Sequence of chain 39.I:
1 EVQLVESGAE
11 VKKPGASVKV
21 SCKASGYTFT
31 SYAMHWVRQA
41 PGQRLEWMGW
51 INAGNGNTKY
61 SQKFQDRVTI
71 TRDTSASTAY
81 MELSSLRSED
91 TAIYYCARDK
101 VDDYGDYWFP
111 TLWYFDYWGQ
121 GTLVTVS

Binding-site contacts:
Ligand atom C7 contacts residue ASN67 of chain 39.C at 3.7 Å.
Ligand atom C6 contacts residue GLN65 of chain 39.I at 3.5 Å.
Ligand atom C5 contacts residue GLN65 of chain 39.I at 3.7 Å.
Ligand atom O5 contacts residue ASN67 of chain 39.C at 2.4 Å (h-bond).
Ligand atom C4 contacts residue ASP66 of chain 39.I at 4.0 Å.
Ligand atom O6 contacts residue TYR60 of chain 39.I at 4.2 Å.
Ligand atom O4 contacts residue GLN65 of chain 39.I at 3.6 Å.
Ligand atom O7 contacts residue ASN67 of chain 39.C at 4.1 Å.
Ligand atom N2 contacts residue ASN67 of chain 39.C at 2.9 Å (h-bond).
Ligand atom C4 contacts residue GLN65 of chain 39.I at 3.3 Å.
Ligand atom O6 contacts residue ASN67 of chain 39.C at 4.0 Å.
Ligand atom C2 contacts residue GLN65 of chain 39.I at 4.4 Å.
Ligand atom O6 contacts residue GLN65 of chain 39.I at 2.5 Å (h-bond).
Ligand atom C2 contacts residue ASN67 of chain 39.C at 2.4 Å.
Ligand atom O4 contacts residue ASP66 of chain 39.I at 2.7 Å (salt-bridge).
Ligand atom C3 contacts residue ASN67 of chain 39.C at 3.8 Å.
Ligand atom O3 contacts residue GLN65 of chain 39.I at 3.6 Å.
Ligand atom C7 contacts residue PHE90 of chain 39.C at 4.4 Å (hydrophobic).
Ligand atom C4 contacts residue ASN67 of chain 39.C at 4.2 Å.
Ligand atom C5 contacts residue ASN67 of chain 39.C at 3.7 Å.
Ligand atom C3 contacts residue GLN65 of chain 39.I at 4.0 Å.
Ligand atom O5 contacts residue GLN65 of chain 39.I at 3.7 Å.
Ligand atom C8 contacts residue PHE90 of chain 39.C at 3.7 Å (hydrophobic).
Ligand atom C1 contacts residue ASN67 of chain 39.C at 1.4 Å.

Sequence of chain 39.C:
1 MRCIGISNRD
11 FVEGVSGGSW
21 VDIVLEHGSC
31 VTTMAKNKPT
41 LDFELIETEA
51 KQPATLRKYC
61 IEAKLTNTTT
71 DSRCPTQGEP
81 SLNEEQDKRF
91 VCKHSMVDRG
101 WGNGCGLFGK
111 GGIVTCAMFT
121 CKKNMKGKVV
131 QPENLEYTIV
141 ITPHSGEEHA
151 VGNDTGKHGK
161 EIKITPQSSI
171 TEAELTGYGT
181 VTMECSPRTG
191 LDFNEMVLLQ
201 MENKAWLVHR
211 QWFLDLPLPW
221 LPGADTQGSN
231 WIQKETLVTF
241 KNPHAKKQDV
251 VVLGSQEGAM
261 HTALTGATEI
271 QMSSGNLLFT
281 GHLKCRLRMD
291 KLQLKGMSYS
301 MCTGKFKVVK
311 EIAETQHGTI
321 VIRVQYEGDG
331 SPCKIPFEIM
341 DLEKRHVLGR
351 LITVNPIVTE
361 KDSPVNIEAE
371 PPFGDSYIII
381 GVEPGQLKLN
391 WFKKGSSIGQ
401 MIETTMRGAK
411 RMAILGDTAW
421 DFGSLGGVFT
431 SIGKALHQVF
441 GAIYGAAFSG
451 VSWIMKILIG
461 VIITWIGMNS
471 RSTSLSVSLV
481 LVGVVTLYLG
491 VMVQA

This protein binds this small molecule.
Small molecule (SMILES): CC(=O)N[C@@H]1[C@@H](O)[C@H](O)[C@@H](CO)O[C@H]1O